Sequence of chain 1.A:
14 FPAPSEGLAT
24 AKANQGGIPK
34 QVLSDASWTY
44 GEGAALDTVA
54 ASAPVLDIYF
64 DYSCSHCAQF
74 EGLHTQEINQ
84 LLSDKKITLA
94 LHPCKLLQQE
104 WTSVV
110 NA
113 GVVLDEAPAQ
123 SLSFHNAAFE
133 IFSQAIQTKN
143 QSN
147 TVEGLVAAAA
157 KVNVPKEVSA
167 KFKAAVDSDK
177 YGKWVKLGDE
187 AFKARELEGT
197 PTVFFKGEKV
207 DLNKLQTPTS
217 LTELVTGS

Binding-site contacts:
Ligand atom CAI contacts residue THR42 of chain 1.A at 4.1 Å.
Ligand atom OAB contacts residue GLU45 of chain 1.A at 3.2 Å (salt-bridge).
Ligand atom CAH contacts residue THR42 of chain 1.A at 3.4 Å.
Ligand atom CAN contacts residue GLN34 of chain 1.A at 4.4 Å.
Ligand atom NAL contacts residue GLN34 of chain 1.A at 4.2 Å.
Ligand atom OAC contacts residue GLU45 of chain 1.A at 2.6 Å (salt-bridge).
Ligand atom CAE contacts residue SER123 of chain 1.A at 3.4 Å.
Ligand atom CAF contacts residue TRP41 of chain 1.A at 4.2 Å (hydrophobic).
Ligand atom CAE contacts residue TRP41 of chain 1.A at 4.2 Å (hydrophobic).
Ligand atom CAG contacts residue SER123 of chain 1.A at 3.6 Å.
Ligand atom OAB contacts residue GLY44 of chain 1.A at 3.2 Å.
Ligand atom CAG contacts residue PRO120 of chain 1.A at 3.6 Å (hydrophobic).
Ligand atom NAL contacts residue THR42 of chain 1.A at 2.8 Å (h-bond).
Ligand atom CAJ contacts residue GLU45 of chain 1.A at 4.5 Å.
Ligand atom NAL contacts residue GLU45 of chain 1.A at 4.3 Å.
Ligand atom CAN contacts residue THR42 of chain 1.A at 2.9 Å.
Ligand atom OAB contacts residue ALA47 of chain 1.A at 4.5 Å.
Ligand atom CAG contacts residue TYR43 of chain 1.A at 3.9 Å (hydrophobic).
Ligand atom OAC contacts residue THR42 of chain 1.A at 3.4 Å (h-bond).
Ligand atom OAD contacts residue GLY46 of chain 1.A at 3.3 Å.
Ligand atom OAD contacts residue GLU45 of chain 1.A at 3.6 Å.
Ligand atom CAE contacts residue LEU116 of chain 1.A at 3.7 Å (hydrophobic).
Ligand atom OAC contacts residue TYR43 of chain 1.A at 3.3 Å.
Ligand atom CAN contacts residue TYR43 of chain 1.A at 4.3 Å (hydrophobic).
Ligand atom CAM contacts residue THR42 of chain 1.A at 4.2 Å.
Ligand atom CAM contacts residue GLY44 of chain 1.A at 4.2 Å.
Ligand atom SAO contacts residue GLY46 of chain 1.A at 3.7 Å.
Ligand atom SAO contacts residue GLU45 of chain 1.A at 4.4 Å.
Ligand atom CAK contacts residue GLU45 of chain 1.A at 4.4 Å.
Ligand atom CAF contacts residue LEU116 of chain 1.A at 4.0 Å (hydrophobic).
Ligand atom CAM contacts residue GLU45 of chain 1.A at 3.4 Å.
Ligand atom CAE contacts residue TYR43 of chain 1.A at 4.2 Å (hydrophobic).
Ligand atom OAC contacts residue GLY44 of chain 1.A at 2.9 Å (h-bond).
Ligand atom CAJ contacts residue THR42 of chain 1.A at 4.0 Å.
Ligand atom CAE contacts residue PRO120 of chain 1.A at 4.0 Å (hydrophobic).
Ligand atom CAF contacts residue GLN34 of chain 1.A at 3.8 Å.
Ligand atom CAH contacts residue GLN34 of chain 1.A at 3.6 Å.
Ligand atom SAO contacts residue GLY44 of chain 1.A at 4.5 Å.
Ligand atom CAI contacts residue TYR43 of chain 1.A at 3.9 Å (hydrophobic).
Ligand atom OAB contacts residue GLY46 of chain 1.A at 3.0 Å (h-bond).

The small molecule below binds the protein below.
Small molecule (SMILES): O=S(=O)(O)CC(O)CNC1CCCCC1